Sequence of chain 3.A:
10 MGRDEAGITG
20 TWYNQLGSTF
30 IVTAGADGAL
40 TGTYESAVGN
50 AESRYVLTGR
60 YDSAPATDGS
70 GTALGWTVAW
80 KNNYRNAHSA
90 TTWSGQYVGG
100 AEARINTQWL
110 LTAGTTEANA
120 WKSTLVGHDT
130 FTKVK

Sequence of chain 1.A:
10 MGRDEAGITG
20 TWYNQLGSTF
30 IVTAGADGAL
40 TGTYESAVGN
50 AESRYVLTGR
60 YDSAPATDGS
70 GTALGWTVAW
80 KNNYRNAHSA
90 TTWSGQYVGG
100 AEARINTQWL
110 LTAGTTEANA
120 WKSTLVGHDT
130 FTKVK

Binding-site contacts:
Ligand atom C13 contacts residue ALA112 of chain 1.A at 3.8 Å (hydrophobic).
Ligand atom C5 contacts residue TRP120 of chain 3.A at 3.6 Å (hydrophobic).
Ligand atom C14 contacts residue ALA112 of chain 1.A at 3.5 Å (hydrophobic).
Ligand atom N2 contacts residue LEU25 of chain 1.A at 3.8 Å.
Ligand atom C7 contacts residue TRP79 of chain 1.A at 3.7 Å (hydrophobic).
Ligand atom C1 contacts residue ASP128 of chain 1.A at 3.6 Å.
Ligand atom O1 contacts residue TYR43 of chain 1.A at 2.6 Å (h-bond).
Ligand atom C1 contacts residue TYR43 of chain 1.A at 3.5 Å (hydrophobic).
Ligand atom O1 contacts residue SER27 of chain 1.A at 2.6 Å (h-bond).
Ligand atom N3 contacts residue SER88 of chain 1.A at 3.0 Å (h-bond).
Ligand atom C3 contacts residue TRP108 of chain 1.A at 3.4 Å (hydrophobic).
Ligand atom C11 contacts residue LEU110 of chain 1.A at 3.8 Å (hydrophobic).
Ligand atom N1 contacts residue ASP128 of chain 1.A at 2.8 Å (salt-bridge).
Ligand atom C6 contacts residue SER45 of chain 1.A at 3.4 Å.
Ligand atom N2 contacts residue VAL47 of chain 1.A at 3.6 Å.
Ligand atom S1 contacts residue TRP79 of chain 1.A at 3.6 Å.
Ligand atom C2 contacts residue TRP108 of chain 1.A at 3.8 Å (hydrophobic).
Ligand atom N2 contacts residue SER45 of chain 1.A at 3.0 Å (h-bond).
Ligand atom C11 contacts residue SER88 of chain 1.A at 3.6 Å.
Ligand atom C26 contacts residue LYS121 of chain 3.A at 3.8 Å.
Ligand atom C4 contacts residue TRP120 of chain 3.A at 3.7 Å (hydrophobic).
Ligand atom C24 contacts residue GOL1 of chain 1.D at 3.8 Å.
Ligand atom O1 contacts residue ASP128 of chain 1.A at 3.8 Å.
Ligand atom C1 contacts residue SER27 of chain 1.A at 3.7 Å.
Ligand atom C1 contacts residue ASN23 of chain 1.A at 3.7 Å.
Ligand atom O1 contacts residue ASN23 of chain 1.A at 2.9 Å (h-bond).
Ligand atom O2 contacts residue GLY48 of chain 1.A at 3.5 Å.
Ligand atom C10 contacts residue ASN49 of chain 1.A at 3.7 Å.
Ligand atom S1 contacts residue THR90 of chain 1.A at 3.4 Å (h-bond).
Ligand atom O2 contacts residue ASN49 of chain 1.A at 2.8 Å (h-bond).
Ligand atom C6 contacts residue VAL47 of chain 1.A at 3.7 Å (hydrophobic).
Ligand atom C8 contacts residue TRP79 of chain 1.A at 3.8 Å (hydrophobic).
Ligand atom C9 contacts residue ASN49 of chain 1.A at 3.6 Å.
Ligand atom C26 contacts residue GOL1 of chain 1.D at 3.2 Å.
Ligand atom N1 contacts residue LEU25 of chain 1.A at 3.7 Å.
Ligand atom C4 contacts residue VAL47 of chain 1.A at 3.8 Å (hydrophobic).
Ligand atom C1 contacts residue LEU25 of chain 1.A at 3.6 Å (hydrophobic).
Ligand atom C9 contacts residue TRP79 of chain 1.A at 3.5 Å (hydrophobic).
Ligand atom C25 contacts residue GOL1 of chain 1.D at 2.8 Å.
Ligand atom S1 contacts residue TRP92 of chain 1.A at 3.7 Å.

This protein binds this small molecule.
Small molecule (SMILES): O=C(CCCC[C@@H]1SC[C@@H]2NC(=O)N[C@@H]21)NCCN12CCc3ccccn3->[Cu]<-1<-n1ccccc1CC2